A protein and the small-molecule ligand that binds it are described below.
Small molecule (SMILES): CC(=O)N[C@H]1[C@H](O[C@H]2[C@H](O)[C@@H](NC(C)=O)CO[C@@H]2CO)O[C@H](CO)[C@@H](O)[C@@H]1O

Binding-site contacts:
Ligand atom C2 contacts residue ASN343 of chain 1.A at 2.5 Å.
Ligand atom C7 contacts residue ASN343 of chain 1.A at 3.6 Å.
Ligand atom C3 contacts residue ASN343 of chain 1.A at 3.8 Å.
Ligand atom C5 contacts residue ASN343 of chain 1.A at 3.7 Å.
Ligand atom N2 contacts residue ASN343 of chain 1.A at 2.9 Å (h-bond).
Ligand atom C4 contacts residue ASN343 of chain 1.A at 4.3 Å.
Ligand atom C7 contacts residue GLY339 of chain 1.A at 4.0 Å.
Ligand atom O5 contacts residue ASN343 of chain 1.A at 2.4 Å (h-bond).
Ligand atom O7 contacts residue ASN343 of chain 1.A at 4.5 Å.
Ligand atom C8 contacts residue VAL367 of chain 1.A at 4.0 Å (hydrophobic).
Ligand atom C8 contacts residue ASN343 of chain 1.A at 3.8 Å.
Ligand atom C7 contacts residue VAL367 of chain 1.A at 4.1 Å (hydrophobic).
Ligand atom O7 contacts residue GLY339 of chain 1.A at 3.2 Å.
Ligand atom O7 contacts residue VAL367 of chain 1.A at 3.8 Å.
Ligand atom C1 contacts residue ASN343 of chain 1.A at 1.4 Å.

Sequence of chain 1.A:
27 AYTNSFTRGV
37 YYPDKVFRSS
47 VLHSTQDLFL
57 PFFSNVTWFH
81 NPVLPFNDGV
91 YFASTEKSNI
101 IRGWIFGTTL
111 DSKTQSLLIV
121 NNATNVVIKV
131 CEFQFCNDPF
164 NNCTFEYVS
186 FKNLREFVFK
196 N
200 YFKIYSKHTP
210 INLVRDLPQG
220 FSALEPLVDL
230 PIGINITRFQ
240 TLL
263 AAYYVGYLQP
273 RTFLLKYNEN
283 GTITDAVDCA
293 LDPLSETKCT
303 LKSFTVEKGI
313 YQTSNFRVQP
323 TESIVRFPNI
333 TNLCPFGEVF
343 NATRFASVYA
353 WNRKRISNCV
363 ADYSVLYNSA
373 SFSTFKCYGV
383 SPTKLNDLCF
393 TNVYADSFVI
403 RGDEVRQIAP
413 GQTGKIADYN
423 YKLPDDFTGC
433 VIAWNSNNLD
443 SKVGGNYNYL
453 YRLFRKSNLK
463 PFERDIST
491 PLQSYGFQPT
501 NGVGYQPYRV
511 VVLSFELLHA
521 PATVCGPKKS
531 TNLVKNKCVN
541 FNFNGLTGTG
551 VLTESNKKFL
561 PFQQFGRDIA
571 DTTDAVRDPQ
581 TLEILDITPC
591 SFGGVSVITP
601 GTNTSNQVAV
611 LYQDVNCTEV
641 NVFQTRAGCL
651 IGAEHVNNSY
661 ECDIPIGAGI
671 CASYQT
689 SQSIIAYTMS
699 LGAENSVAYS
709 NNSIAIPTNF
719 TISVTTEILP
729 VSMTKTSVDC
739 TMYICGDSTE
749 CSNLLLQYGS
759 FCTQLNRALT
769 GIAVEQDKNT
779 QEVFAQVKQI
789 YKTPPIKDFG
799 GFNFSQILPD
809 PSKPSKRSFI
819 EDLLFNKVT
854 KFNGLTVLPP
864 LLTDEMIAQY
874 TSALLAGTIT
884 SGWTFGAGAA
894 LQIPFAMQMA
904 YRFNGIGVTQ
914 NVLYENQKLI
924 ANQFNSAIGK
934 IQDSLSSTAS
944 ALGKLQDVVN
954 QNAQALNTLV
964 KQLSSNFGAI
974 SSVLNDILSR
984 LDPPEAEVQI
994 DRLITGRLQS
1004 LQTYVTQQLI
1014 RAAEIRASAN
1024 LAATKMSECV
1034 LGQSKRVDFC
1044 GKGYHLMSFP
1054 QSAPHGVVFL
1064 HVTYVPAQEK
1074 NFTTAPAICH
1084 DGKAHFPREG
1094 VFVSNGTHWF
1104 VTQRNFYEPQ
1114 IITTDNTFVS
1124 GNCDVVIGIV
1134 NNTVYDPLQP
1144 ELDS